This protein binds this small molecule.
Small molecule (SMILES): CC(=O)N[C@@H]1[C@@H](O)[C@H](O)[C@@H](CO)O[C@H]1O

Binding-site contacts:
Ligand atom N2 contacts residue ASN114 of chain 1.F at 3.0 Å (h-bond).
Ligand atom O5 contacts residue ASN114 of chain 1.F at 2.4 Å (h-bond).
Ligand atom C4 contacts residue ASN114 of chain 1.F at 4.3 Å.
Ligand atom O7 contacts residue ASN114 of chain 1.F at 3.6 Å.
Ligand atom C8 contacts residue ASN114 of chain 1.F at 4.3 Å.
Ligand atom C7 contacts residue ASN114 of chain 1.F at 3.5 Å.
Ligand atom C2 contacts residue ASN114 of chain 1.F at 2.6 Å.
Ligand atom C1 contacts residue ASN114 of chain 1.F at 1.5 Å.
Ligand atom C5 contacts residue ASN114 of chain 1.F at 3.7 Å.
Ligand atom C3 contacts residue ASN114 of chain 1.F at 3.9 Å.

Sequence of chain 1.F:
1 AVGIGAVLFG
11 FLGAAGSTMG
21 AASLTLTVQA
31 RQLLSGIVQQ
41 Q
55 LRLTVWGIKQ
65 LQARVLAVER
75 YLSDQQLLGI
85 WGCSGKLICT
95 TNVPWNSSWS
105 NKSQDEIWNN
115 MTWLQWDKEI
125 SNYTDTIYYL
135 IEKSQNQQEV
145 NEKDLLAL